Sequence of chain 1.B:
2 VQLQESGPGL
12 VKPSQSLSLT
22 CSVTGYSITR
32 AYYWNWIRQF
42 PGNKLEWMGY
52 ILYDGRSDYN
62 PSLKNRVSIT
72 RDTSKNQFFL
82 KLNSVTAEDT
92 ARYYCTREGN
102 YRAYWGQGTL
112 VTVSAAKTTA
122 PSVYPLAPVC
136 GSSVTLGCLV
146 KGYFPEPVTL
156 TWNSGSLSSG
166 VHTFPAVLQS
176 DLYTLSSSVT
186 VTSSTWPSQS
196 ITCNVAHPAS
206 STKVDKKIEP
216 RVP

Sequence of chain 1.C:
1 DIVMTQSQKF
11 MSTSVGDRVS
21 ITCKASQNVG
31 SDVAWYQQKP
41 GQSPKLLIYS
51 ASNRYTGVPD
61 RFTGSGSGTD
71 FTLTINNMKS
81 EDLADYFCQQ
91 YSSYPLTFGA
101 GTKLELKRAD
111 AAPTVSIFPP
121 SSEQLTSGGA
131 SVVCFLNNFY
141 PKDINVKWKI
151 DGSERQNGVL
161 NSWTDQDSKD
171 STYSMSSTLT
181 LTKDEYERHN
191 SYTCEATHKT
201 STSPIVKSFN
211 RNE

Binding-site contacts:
Ligand atom CG2 contacts residue TYR94 of chain 1.C at 3.6 Å (hydrophobic).
Ligand atom CB contacts residue TYR94 of chain 1.C at 3.3 Å (hydrophobic).
Ligand atom CB contacts residue TYR34 of chain 1.B at 3.6 Å (hydrophobic).
Ligand atom N contacts residue TYR91 of chain 1.C at 3.5 Å.
Ligand atom CG1 contacts residue TYR91 of chain 1.C at 3.6 Å (hydrophobic).
Ligand atom C contacts residue TYR102 of chain 1.B at 3.6 Å (hydrophobic).
Ligand atom CA contacts residue GLY100 of chain 1.B at 3.7 Å.
Ligand atom CA contacts residue GLU99 of chain 1.B at 3.6 Å.
Ligand atom N contacts residue SER92 of chain 1.C at 3.4 Å (h-bond).
Ligand atom N contacts residue ASN101 of chain 1.B at 2.7 Å (h-bond).
Ligand atom O contacts residue GLY100 of chain 1.B at 3.3 Å.
Ligand atom CA contacts residue TYR91 of chain 1.C at 3.6 Å (hydrophobic).
Ligand atom N contacts residue TYR91 of chain 1.C at 3.0 Å (h-bond).
Ligand atom O contacts residue GLY100 of chain 1.B at 3.7 Å.
Ligand atom CA contacts residue TYR91 of chain 1.C at 3.7 Å (hydrophobic).
Ligand atom CA contacts residue ASN101 of chain 1.B at 3.2 Å.
Ligand atom CG2 contacts residue TYR91 of chain 1.C at 3.0 Å (hydrophobic).
Ligand atom CD1 contacts residue TYR33 of chain 1.B at 3.6 Å (hydrophobic).
Ligand atom N contacts residue TYR34 of chain 1.B at 3.6 Å.
Ligand atom N contacts residue TYR91 of chain 1.C at 3.0 Å (h-bond).
Ligand atom N contacts residue TYR94 of chain 1.C at 3.2 Å (h-bond).
Ligand atom O contacts residue TYR91 of chain 1.C at 3.2 Å.
Ligand atom CE1 contacts residue TYR33 of chain 1.B at 3.6 Å (hydrophobic).
Ligand atom CA contacts residue TYR94 of chain 1.C at 3.7 Å (hydrophobic).
Ligand atom C contacts residue ASN101 of chain 1.B at 3.4 Å.
Ligand atom CG2 contacts residue ALA104 of chain 1.B at 3.7 Å (hydrophobic).
Ligand atom O contacts residue ASN101 of chain 1.B at 3.2 Å (h-bond).
Ligand atom O contacts residue TYR102 of chain 1.B at 2.4 Å (h-bond).
Ligand atom CD1 contacts residue TYR91 of chain 1.C at 3.5 Å (hydrophobic).
Ligand atom CB contacts residue ARG103 of chain 1.B at 3.7 Å.
Ligand atom CD1 contacts residue ALA34 of chain 1.C at 3.7 Å (hydrophobic).
Ligand atom CA contacts residue ASN101 of chain 1.B at 3.7 Å.
Ligand atom O contacts residue GLY100 of chain 1.B at 3.5 Å.
Ligand atom N contacts residue ASP32 of chain 1.C at 3.1 Å (salt-bridge).
Ligand atom O contacts residue ASN101 of chain 1.B at 2.7 Å (h-bond).
Ligand atom CE2 contacts residue TYR33 of chain 1.B at 3.4 Å (hydrophobic).
Ligand atom C contacts residue TYR91 of chain 1.C at 3.7 Å (hydrophobic).
Ligand atom CG2 contacts residue ARG103 of chain 1.B at 3.3 Å.
Ligand atom CZ contacts residue TYR33 of chain 1.B at 3.3 Å (hydrophobic).
Ligand atom CE1 contacts residue TYR54 of chain 1.B at 3.7 Å (hydrophobic).

The protein below binds the small molecule below.
Small molecule (SMILES): CC[C@H](C)[C@H](NC(=O)CNC(=O)[C@@H](NC(=O)[C@H](C)N)C(C)C)C(=O)NCC(=O)N[C@@H](C)C(=O)N[C@H](C(=O)N[C@H](C=O)Cc1ccccc1)C(C)C